Sequence of chain 1.A:
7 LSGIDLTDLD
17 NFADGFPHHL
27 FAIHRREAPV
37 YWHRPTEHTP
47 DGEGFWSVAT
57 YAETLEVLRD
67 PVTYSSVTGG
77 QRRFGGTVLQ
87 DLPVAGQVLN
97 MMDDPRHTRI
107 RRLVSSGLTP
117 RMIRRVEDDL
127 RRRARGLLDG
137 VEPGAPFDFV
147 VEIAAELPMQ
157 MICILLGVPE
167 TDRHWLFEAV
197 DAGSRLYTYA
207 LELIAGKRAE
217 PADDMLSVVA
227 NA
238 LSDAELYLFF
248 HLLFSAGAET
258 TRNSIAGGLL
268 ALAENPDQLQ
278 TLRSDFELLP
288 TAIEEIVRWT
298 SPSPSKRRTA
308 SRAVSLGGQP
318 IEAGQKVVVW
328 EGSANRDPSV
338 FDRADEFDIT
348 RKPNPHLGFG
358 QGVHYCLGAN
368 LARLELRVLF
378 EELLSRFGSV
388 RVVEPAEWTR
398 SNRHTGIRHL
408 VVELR

The small molecule below binds the protein below.
Small molecule (SMILES): COc1ccc(-c2noc(CN(C(=O)Cc3ccc([N+](=O)[O-])cc3)C(C)C)n2)cc1

Sequence of chain 1.B:
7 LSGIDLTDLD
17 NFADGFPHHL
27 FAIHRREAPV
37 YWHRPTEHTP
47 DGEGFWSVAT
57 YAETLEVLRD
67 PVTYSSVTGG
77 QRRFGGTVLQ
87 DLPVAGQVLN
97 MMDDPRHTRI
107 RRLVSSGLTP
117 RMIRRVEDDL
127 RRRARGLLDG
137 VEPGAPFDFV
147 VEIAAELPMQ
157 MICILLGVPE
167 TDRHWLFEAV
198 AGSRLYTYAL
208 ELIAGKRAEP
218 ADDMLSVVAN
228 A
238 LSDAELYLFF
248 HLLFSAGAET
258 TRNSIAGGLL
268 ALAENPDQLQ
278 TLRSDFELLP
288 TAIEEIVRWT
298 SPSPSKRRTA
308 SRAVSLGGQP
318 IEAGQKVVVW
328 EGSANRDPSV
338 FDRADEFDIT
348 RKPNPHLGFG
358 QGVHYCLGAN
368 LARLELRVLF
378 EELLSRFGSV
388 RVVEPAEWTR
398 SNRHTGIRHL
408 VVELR

Binding-site contacts:
Ligand atom CAB contacts residue THR257 of chain 1.B at 3.8 Å.
Ligand atom OAE contacts residue LEU250 of chain 1.B at 3.8 Å.
Ligand atom CAB contacts residue SER300 of chain 1.B at 3.5 Å.
Ligand atom OAF contacts residue HEM1 of chain 1.E at 3.3 Å.
Ligand atom CAX contacts residue MET97 of chain 1.B at 3.7 Å (hydrophobic).
Ligand atom CAO contacts residue HEM1 of chain 1.E at 3.7 Å.
Ligand atom CAV contacts residue HEM1 of chain 1.E at 3.6 Å.
Ligand atom OAF contacts residue ALA253 of chain 1.B at 3.8 Å.
Ligand atom CAN contacts residue HEM1 of chain 1.E at 3.7 Å.
Ligand atom NBD contacts residue HEM1 of chain 1.E at 3.3 Å.
Ligand atom OAF contacts residue LEU250 of chain 1.B at 3.8 Å.
Ligand atom CAI contacts residue ARG400 of chain 1.B at 3.8 Å.
Ligand atom CAG contacts residue HEM1 of chain 1.E at 3.5 Å.
Ligand atom CAB contacts residue HIS401 of chain 1.B at 3.7 Å.
Ligand atom OAT contacts residue ASN96 of chain 1.B at 3.1 Å (h-bond).
Ligand atom NAQ contacts residue ASN96 of chain 1.B at 3.0 Å (h-bond).
Ligand atom CAO contacts residue SER300 of chain 1.B at 3.4 Å.
Ligand atom CAY contacts residue ALA253 of chain 1.B at 3.7 Å (hydrophobic).
Ligand atom OAE contacts residue HEM1 of chain 1.E at 3.4 Å.
Ligand atom CAM contacts residue ALA253 of chain 1.B at 3.7 Å (hydrophobic).
Ligand atom CAU contacts residue SER300 of chain 1.B at 3.5 Å.
Ligand atom CAL contacts residue MET97 of chain 1.B at 3.4 Å (hydrophobic).
Ligand atom OAD contacts residue LYS303 of chain 1.B at 3.4 Å.
Ligand atom CAY contacts residue HEM1 of chain 1.E at 3.5 Å.
Ligand atom OAS contacts residue LEU88 of chain 1.B at 3.7 Å.
Ligand atom CAI contacts residue LEU88 of chain 1.B at 3.8 Å (hydrophobic).
Ligand atom NAR contacts residue ARG400 of chain 1.B at 3.8 Å.
Ligand atom CAM contacts residue HEM1 of chain 1.E at 3.3 Å.
Ligand atom CAW contacts residue LEU88 of chain 1.B at 3.7 Å (hydrophobic).
Ligand atom NBD contacts residue GLY254 of chain 1.B at 3.8 Å.
Ligand atom NBC contacts residue SER300 of chain 1.B at 3.7 Å.
Ligand atom OAF contacts residue GLY254 of chain 1.B at 2.9 Å (h-bond).
Ligand atom NAQ contacts residue LEU249 of chain 1.B at 3.8 Å.
Ligand atom CAB contacts residue ARG400 of chain 1.B at 3.5 Å.
Ligand atom CAC contacts residue HIS401 of chain 1.B at 3.7 Å.
Ligand atom CAK contacts residue ARG400 of chain 1.B at 3.6 Å.
Ligand atom CAC contacts residue ALA253 of chain 1.B at 3.3 Å (hydrophobic).
Ligand atom NAR contacts residue VAL84 of chain 1.B at 3.5 Å.
Ligand atom OAE contacts residue LEU249 of chain 1.B at 3.3 Å.
Ligand atom NAQ contacts residue MET97 of chain 1.B at 3.8 Å.